Sequence of chain 1.B:
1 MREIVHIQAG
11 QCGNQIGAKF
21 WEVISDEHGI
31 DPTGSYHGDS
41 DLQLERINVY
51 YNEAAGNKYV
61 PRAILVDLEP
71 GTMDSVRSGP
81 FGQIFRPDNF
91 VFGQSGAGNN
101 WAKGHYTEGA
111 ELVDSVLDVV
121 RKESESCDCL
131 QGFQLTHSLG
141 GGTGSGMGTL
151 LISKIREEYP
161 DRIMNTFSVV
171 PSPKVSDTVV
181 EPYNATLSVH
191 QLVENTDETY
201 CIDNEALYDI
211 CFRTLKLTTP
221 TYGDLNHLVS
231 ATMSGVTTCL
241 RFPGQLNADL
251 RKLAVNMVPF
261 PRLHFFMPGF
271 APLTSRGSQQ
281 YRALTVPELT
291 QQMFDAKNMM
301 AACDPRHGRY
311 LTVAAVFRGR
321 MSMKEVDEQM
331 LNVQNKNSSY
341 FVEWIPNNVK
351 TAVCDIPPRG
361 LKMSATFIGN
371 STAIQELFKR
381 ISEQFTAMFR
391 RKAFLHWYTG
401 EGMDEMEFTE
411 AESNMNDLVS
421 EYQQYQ

The protein below binds the small molecule below.
Small molecule (SMILES): Nc1nc2c(ncn2[C@@H]2O[C@H](CO[P](=O)(O)C[P](=O)(O)OP(=O)(O)O)[C@@H](O)[C@H]2O)c(=O)[nH]1

Binding-site contacts:
Ligand atom C6 contacts residue ASN226 of chain 1.B at 3.7 Å.
Ligand atom O3G contacts residue MG1 of chain 1.L at 2.0 Å.
Ligand atom N3 contacts residue CYS12 of chain 1.B at 3.7 Å.
Ligand atom C2 contacts residue ASN204 of chain 1.B at 3.6 Å.
Ligand atom O2B contacts residue MG1 of chain 1.L at 2.0 Å.
Ligand atom O1G contacts residue ASN99 of chain 1.B at 3.2 Å (h-bond).
Ligand atom PB contacts residue MG1 of chain 1.L at 3.1 Å.
Ligand atom C5' contacts residue GLY140 of chain 1.B at 3.6 Å.
Ligand atom C4 contacts residue CYS12 of chain 1.B at 3.5 Å (hydrophobic).
Ligand atom O6 contacts residue GLN15 of chain 1.B at 2.7 Å (h-bond).
Ligand atom O1G contacts residue ALA97 of chain 1.B at 3.4 Å (h-bond).
Ligand atom O1B contacts residue GLY144 of chain 1.B at 2.9 Å (h-bond).
Ligand atom O3B contacts residue THR143 of chain 1.B at 3.2 Å (h-bond).
Ligand atom C6 contacts residue TYR222 of chain 1.B at 3.3 Å (hydrophobic).
Ligand atom N7 contacts residue TYR222 of chain 1.B at 3.5 Å.
Ligand atom O1G contacts residue THR143 of chain 1.B at 3.0 Å (h-bond).
Ligand atom O3B contacts residue GLY142 of chain 1.B at 3.7 Å.
Ligand atom N1 contacts residue ASN226 of chain 1.B at 2.8 Å (h-bond).
Ligand atom O2B contacts residue GLN11 of chain 1.B at 3.6 Å (h-bond).
Ligand atom O6 contacts residue TYR222 of chain 1.B at 3.2 Å.
Ligand atom O2' contacts residue ASN204 of chain 1.B at 3.5 Å (h-bond).
Ligand atom O3G contacts residue THR143 of chain 1.B at 2.6 Å (h-bond).
Ligand atom O1A contacts residue GLN11 of chain 1.B at 3.2 Å (h-bond).
Ligand atom N2 contacts residue ASN204 of chain 1.B at 3.2 Å (h-bond).
Ligand atom C2 contacts residue ASN226 of chain 1.B at 3.6 Å.
Ligand atom PG contacts residue THR143 of chain 1.B at 3.1 Å.
Ligand atom O3B contacts residue MG1 of chain 1.L at 3.1 Å.
Ligand atom O6 contacts residue ASN226 of chain 1.B at 3.7 Å.
Ligand atom C5 contacts residue CYS12 of chain 1.B at 3.7 Å (hydrophobic).
Ligand atom O1G contacts residue MG1 of chain 1.L at 3.7 Å.
Ligand atom O1G contacts residue GLY98 of chain 1.B at 3.1 Å (h-bond).
Ligand atom C5 contacts residue TYR222 of chain 1.B at 3.5 Å (hydrophobic).
Ligand atom PG contacts residue MG1 of chain 1.L at 2.3 Å.
Ligand atom O2G contacts residue ASN99 of chain 1.B at 3.4 Å (h-bond).
Ligand atom O1A contacts residue CYS12 of chain 1.B at 3.1 Å (h-bond).
Ligand atom O2G contacts residue MG1 of chain 1.L at 2.0 Å.
Ligand atom O1B contacts residue THR143 of chain 1.B at 3.4 Å.
Ligand atom N2 contacts residue ASN226 of chain 1.B at 3.5 Å (h-bond).
Ligand atom O1B contacts residue GLY10 of chain 1.B at 3.6 Å.
Ligand atom N3 contacts residue ASN204 of chain 1.B at 3.3 Å (h-bond).